Sequence of chain 1.A:
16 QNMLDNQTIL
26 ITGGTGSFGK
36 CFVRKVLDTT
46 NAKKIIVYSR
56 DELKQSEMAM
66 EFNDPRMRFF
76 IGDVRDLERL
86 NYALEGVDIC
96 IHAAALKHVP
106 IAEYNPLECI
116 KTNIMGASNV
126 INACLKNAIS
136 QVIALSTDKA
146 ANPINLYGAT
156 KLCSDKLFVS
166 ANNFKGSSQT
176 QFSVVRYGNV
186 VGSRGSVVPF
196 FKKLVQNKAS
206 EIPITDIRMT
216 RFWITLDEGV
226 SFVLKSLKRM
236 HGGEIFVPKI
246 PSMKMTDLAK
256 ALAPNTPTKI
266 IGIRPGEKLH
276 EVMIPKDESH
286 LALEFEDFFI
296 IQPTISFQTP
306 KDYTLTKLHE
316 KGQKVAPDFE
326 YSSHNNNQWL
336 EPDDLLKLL

This protein binds this small molecule.
Small molecule (SMILES): O=c1ccn([C@@H]2O[C@H](CO[P](=O)(O)O[P](=O)(O)O[C@H]3O[C@H](CO)[C@H](O)[C@H](O)[C@H]3O)[C@@H](O)[C@H]2O)c(=O)[nH]1

Binding-site contacts:
Ligand atom C6' contacts residue VAL104 of chain 1.A at 3.9 Å (hydrophobic).
Ligand atom O2D contacts residue THR210 of chain 1.A at 2.6 Å (h-bond).
Ligand atom O2D contacts residue MET214 of chain 1.A at 3.5 Å.
Ligand atom O2' contacts residue ARG189 of chain 1.A at 3.5 Å (salt-bridge).
Ligand atom O3' contacts residue ARG189 of chain 1.A at 3.8 Å.
Ligand atom O4D contacts residue MET250 of chain 1.A at 3.1 Å.
Ligand atom O2 contacts residue PRO208 of chain 1.A at 3.6 Å (h-bond).
Ligand atom O2' contacts residue GLY190 of chain 1.A at 3.8 Å.
Ligand atom O6' contacts residue VAL104 of chain 1.A at 3.8 Å.
Ligand atom O4' contacts residue LYS102 of chain 1.A at 3.3 Å (salt-bridge).
Ligand atom O3A contacts residue ASN184 of chain 1.A at 3.7 Å.
Ligand atom C2D contacts residue GLU272 of chain 1.A at 3.7 Å.
Ligand atom O4D contacts residue VAL192 of chain 1.A at 3.1 Å.
Ligand atom C4D contacts residue MET250 of chain 1.A at 3.8 Å (hydrophobic).
Ligand atom C5 contacts residue ARG269 of chain 1.A at 3.7 Å.
Ligand atom O1B contacts residue VAL192 of chain 1.A at 2.8 Å (h-bond).
Ligand atom PB contacts residue SER191 of chain 1.A at 3.6 Å.
Ligand atom O2' contacts residue SER188 of chain 1.A at 3.5 Å (h-bond).
Ligand atom O1B contacts residue SER191 of chain 1.A at 3.0 Å.
Ligand atom O2D contacts residue GLU272 of chain 1.A at 2.8 Å (salt-bridge).
Ligand atom O3' contacts residue LYS102 of chain 1.A at 3.3 Å.
Ligand atom PA contacts residue ARG269 of chain 1.A at 3.2 Å.
Ligand atom N3 contacts residue PRO208 of chain 1.A at 3.5 Å (h-bond).
Ligand atom O2' contacts residue SER191 of chain 1.A at 3.5 Å (h-bond).
Ligand atom C6 contacts residue ARG269 of chain 1.A at 3.7 Å.
Ligand atom O6' contacts residue ARG269 of chain 1.A at 3.8 Å.
Ligand atom O1A contacts residue ARG269 of chain 1.A at 2.8 Å (salt-bridge).
Ligand atom C4D contacts residue VAL192 of chain 1.A at 3.8 Å (hydrophobic).
Ligand atom O5D contacts residue VAL192 of chain 1.A at 3.5 Å.
Ligand atom O3B contacts residue SER191 of chain 1.A at 3.5 Å.
Ligand atom C3D contacts residue ARG216 of chain 1.A at 3.6 Å.
Ligand atom O6' contacts residue PRO105 of chain 1.A at 3.4 Å.
Ligand atom O4' contacts residue HIS103 of chain 1.A at 3.6 Å.
Ligand atom O2B contacts residue SER191 of chain 1.A at 3.4 Å.
Ligand atom O2B contacts residue ASN184 of chain 1.A at 3.0 Å (h-bond).
Ligand atom C5D contacts residue VAL192 of chain 1.A at 3.6 Å (hydrophobic).
Ligand atom O2A contacts residue ARG269 of chain 1.A at 2.6 Å (salt-bridge).
Ligand atom O3D contacts residue ARG216 of chain 1.A at 3.1 Å (salt-bridge).
Ligand atom C5D contacts residue ASN184 of chain 1.A at 3.9 Å.
Ligand atom O3D contacts residue MET214 of chain 1.A at 3.0 Å.